Binding-site contacts:
Ligand atom O4' contacts residue SER91 of chain 2.B at 3.6 Å.
Ligand atom C2' contacts residue PO41 of chain 2.F at 3.7 Å.
Ligand atom N3 contacts residue MET181 of chain 2.B at 3.3 Å.
Ligand atom N3 contacts residue PHE160 of chain 2.B at 3.8 Å.
Ligand atom O3' contacts residue PO41 of chain 2.F at 3.6 Å (h-bond).
Ligand atom O2' contacts residue GLU182 of chain 2.B at 2.8 Å (salt-bridge).
Ligand atom C5' contacts residue MET65 of chain 2.B at 3.8 Å (hydrophobic).
Ligand atom O4' contacts residue PO41 of chain 2.F at 3.5 Å (h-bond).
Ligand atom C5 contacts residue VAL179 of chain 2.B at 3.7 Å (hydrophobic).
Ligand atom C2' contacts residue MET181 of chain 2.B at 3.7 Å (hydrophobic).
Ligand atom C2 contacts residue MET181 of chain 2.B at 3.8 Å (hydrophobic).
Ligand atom C3' contacts residue GLU182 of chain 2.B at 3.7 Å.
Ligand atom C8 contacts residue SER91 of chain 2.B at 3.7 Å.
Ligand atom N9 contacts residue SER91 of chain 2.B at 3.6 Å.
Ligand atom N6 contacts residue ILE207 of chain 2.B at 3.2 Å.
Ligand atom C3' contacts residue PO41 of chain 2.F at 3.1 Å.
Ligand atom C4' contacts residue PO41 of chain 2.F at 3.3 Å.
Ligand atom O2' contacts residue ARG88 of chain 2.B at 3.0 Å (salt-bridge).
Ligand atom O5' contacts residue HIS5 of chain 1.C at 2.6 Å (h-bond).
Ligand atom C6 contacts residue PHE160 of chain 2.B at 3.8 Å (hydrophobic).
Ligand atom O3' contacts residue MET181 of chain 2.B at 3.8 Å.
Ligand atom C1' contacts residue PO41 of chain 2.F at 3.4 Å.
Ligand atom N7 contacts residue GLY93 of chain 2.B at 3.8 Å.
Ligand atom C4 contacts residue VAL179 of chain 2.B at 3.6 Å (hydrophobic).
Ligand atom N7 contacts residue ASP205 of chain 2.B at 3.7 Å.
Ligand atom O2' contacts residue SER91 of chain 2.B at 3.8 Å.
Ligand atom N3 contacts residue GLU180 of chain 2.B at 3.6 Å.
Ligand atom O5' contacts residue PHE160 of chain 2.B at 3.5 Å.
Ligand atom N1 contacts residue PHE160 of chain 2.B at 3.8 Å.
Ligand atom C4' contacts residue ARG44 of chain 1.C at 3.7 Å.
Ligand atom C1' contacts residue SER91 of chain 2.B at 3.2 Å.
Ligand atom O2' contacts residue GLU180 of chain 2.B at 3.0 Å.
Ligand atom C2 contacts residue PHE160 of chain 2.B at 3.6 Å (hydrophobic).
Ligand atom C5' contacts residue HIS5 of chain 1.C at 3.7 Å.
Ligand atom O3' contacts residue GLU182 of chain 2.B at 2.7 Å (salt-bridge).
Ligand atom C5 contacts residue PHE160 of chain 2.B at 3.8 Å (hydrophobic).
Ligand atom O2' contacts residue MET181 of chain 2.B at 2.9 Å (h-bond).
Ligand atom O2' contacts residue PO41 of chain 2.F at 3.5 Å (h-bond).
Ligand atom O3' contacts residue MET65 of chain 2.B at 3.8 Å.
Ligand atom C2' contacts residue GLU182 of chain 2.B at 3.8 Å.

Sequence of chain 1.C:
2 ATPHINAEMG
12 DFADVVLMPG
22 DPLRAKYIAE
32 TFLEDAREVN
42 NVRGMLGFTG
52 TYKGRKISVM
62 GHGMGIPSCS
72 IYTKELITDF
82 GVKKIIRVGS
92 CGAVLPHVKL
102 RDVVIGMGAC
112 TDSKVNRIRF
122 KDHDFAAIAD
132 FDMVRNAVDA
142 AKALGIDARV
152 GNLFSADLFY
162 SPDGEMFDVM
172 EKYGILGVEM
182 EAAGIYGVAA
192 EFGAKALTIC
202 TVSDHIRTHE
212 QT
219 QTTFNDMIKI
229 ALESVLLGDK

A protein and the small-molecule ligand that binds it are described below.
Small molecule (SMILES): Nc1ncnc2c1ncn2[C@@H]1O[C@H](CO)[C@H](O)[C@H]1O

Sequence of chain 2.B:
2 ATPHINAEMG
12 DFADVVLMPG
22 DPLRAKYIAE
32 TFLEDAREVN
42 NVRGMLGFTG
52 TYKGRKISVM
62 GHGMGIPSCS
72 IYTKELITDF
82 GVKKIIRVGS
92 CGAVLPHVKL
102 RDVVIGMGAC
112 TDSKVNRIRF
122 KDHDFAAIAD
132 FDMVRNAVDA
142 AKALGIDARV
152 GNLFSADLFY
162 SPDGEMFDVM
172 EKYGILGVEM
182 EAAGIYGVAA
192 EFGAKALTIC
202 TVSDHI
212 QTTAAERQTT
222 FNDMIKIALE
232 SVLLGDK